The small molecule below binds the protein below.
Small molecule (SMILES): CC(=O)N[C@H]1[C@H](O[C@H]2[C@H](O)[C@@H](NC(C)=O)CO[C@@H]2CO)O[C@H](CO)[C@@H](O)[C@@H]1O

Binding-site contacts:
Ligand atom C6 contacts residue ASN19 of chain 23.Z at 4.1 Å.
Ligand atom O5 contacts residue ASN19 of chain 23.Z at 2.2 Å (h-bond).
Ligand atom O6 contacts residue ASN19 of chain 23.Z at 4.5 Å.
Ligand atom N2 contacts residue ASN19 of chain 23.Z at 4.0 Å.
Ligand atom C2 contacts residue ASN19 of chain 23.Z at 3.4 Å.
Ligand atom O7 contacts residue ASN19 of chain 23.Z at 4.5 Å.
Ligand atom C1 contacts residue ASN19 of chain 23.Z at 1.9 Å.
Ligand atom C3 contacts residue ASN19 of chain 23.Z at 4.4 Å.
Ligand atom C5 contacts residue ASN19 of chain 23.Z at 3.4 Å.

Sequence of chain 23.Z:
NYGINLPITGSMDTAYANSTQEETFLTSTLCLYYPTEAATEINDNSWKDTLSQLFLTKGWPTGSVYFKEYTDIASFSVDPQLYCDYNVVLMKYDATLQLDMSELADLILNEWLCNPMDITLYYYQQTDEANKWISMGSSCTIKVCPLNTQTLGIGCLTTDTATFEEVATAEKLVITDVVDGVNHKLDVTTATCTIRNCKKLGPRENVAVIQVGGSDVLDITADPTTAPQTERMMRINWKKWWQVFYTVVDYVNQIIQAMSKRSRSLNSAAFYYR